The small molecule below binds the protein below.
Small molecule (SMILES): O=c1[nH]cnc2c1ncn2[C@@H]1O[C@H](COP(=O)(O)O)[C@@H](O)[C@H]1O

Sequence of chain 1.C:
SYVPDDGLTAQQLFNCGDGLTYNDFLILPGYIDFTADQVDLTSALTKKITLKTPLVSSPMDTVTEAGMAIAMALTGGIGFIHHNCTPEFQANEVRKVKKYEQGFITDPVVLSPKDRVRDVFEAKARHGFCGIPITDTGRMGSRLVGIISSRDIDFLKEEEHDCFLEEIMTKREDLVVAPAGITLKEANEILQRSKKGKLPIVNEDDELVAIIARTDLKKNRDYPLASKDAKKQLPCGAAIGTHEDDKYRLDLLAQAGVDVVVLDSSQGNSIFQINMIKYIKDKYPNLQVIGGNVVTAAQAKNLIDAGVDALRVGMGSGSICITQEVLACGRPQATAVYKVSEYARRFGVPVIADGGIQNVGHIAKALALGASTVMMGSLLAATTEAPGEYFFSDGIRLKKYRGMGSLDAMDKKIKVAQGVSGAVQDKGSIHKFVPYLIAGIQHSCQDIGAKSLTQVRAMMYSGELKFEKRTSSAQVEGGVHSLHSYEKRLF

Binding-site contacts:
Ligand atom O3' contacts residue ARG327 of chain 1.C at 3.3 Å (salt-bridge).
Ligand atom O2P contacts residue SER393 of chain 1.C at 3.1 Å (h-bond).
Ligand atom N1 contacts residue GLN446 of chain 1.C at 3.0 Å (h-bond).
Ligand atom O3P contacts residue GLY392 of chain 1.C at 2.7 Å (h-bond).
Ligand atom N7 contacts residue NAD1 of chain 1.T at 3.5 Å.
Ligand atom O5' contacts residue SER334 of chain 1.C at 3.7 Å.
Ligand atom C4 contacts residue ILE335 of chain 1.C at 3.5 Å (hydrophobic).
Ligand atom O3' contacts residue ASP369 of chain 1.C at 2.9 Å (salt-bridge).
Ligand atom O1P contacts residue GLY371 of chain 1.C at 3.2 Å (h-bond).
Ligand atom C3' contacts residue ASP369 of chain 1.C at 3.6 Å.
Ligand atom O1P contacts residue SER334 of chain 1.C at 2.9 Å (h-bond).
Ligand atom O1P contacts residue GLY333 of chain 1.C at 3.6 Å.
Ligand atom C6 contacts residue GLY420 of chain 1.C at 3.7 Å.
Ligand atom C2' contacts residue ARG327 of chain 1.C at 3.4 Å.
Ligand atom O5' contacts residue GLY333 of chain 1.C at 3.4 Å.
Ligand atom N7 contacts residue MET419 of chain 1.C at 3.3 Å (h-bond).
Ligand atom O6 contacts residue GLY447 of chain 1.C at 3.6 Å.
Ligand atom O6 contacts residue GLY420 of chain 1.C at 2.5 Å (h-bond).
Ligand atom N1 contacts residue CYS336 of chain 1.C at 3.0 Å (h-bond).
Ligand atom O2' contacts residue NAD1 of chain 1.T at 3.5 Å (h-bond).
Ligand atom O2' contacts residue ARG327 of chain 1.C at 3.1 Å (salt-bridge).
Ligand atom O2' contacts residue ASP369 of chain 1.C at 2.2 Å (salt-bridge).
Ligand atom C5 contacts residue ILE335 of chain 1.C at 3.5 Å (hydrophobic).
Ligand atom C2 contacts residue GLN446 of chain 1.C at 3.6 Å.
Ligand atom O3P contacts residue SER393 of chain 1.C at 3.7 Å.
Ligand atom O3' contacts residue MET390 of chain 1.C at 3.6 Å.
Ligand atom N3 contacts residue CYS336 of chain 1.C at 2.6 Å (h-bond).
Ligand atom O2P contacts residue SER334 of chain 1.C at 2.5 Å (h-bond).
Ligand atom O2P contacts residue TYR416 of chain 1.C at 2.8 Å (h-bond).
Ligand atom C2 contacts residue CYS336 of chain 1.C at 1.8 Å (hydrophobic).
Ligand atom C6 contacts residue NAD1 of chain 1.T at 3.6 Å.
Ligand atom O6 contacts residue GLY418 of chain 1.C at 3.6 Å.
Ligand atom O3' contacts residue SER73 of chain 1.C at 2.6 Å (h-bond).
Ligand atom C2' contacts residue ASP369 of chain 1.C at 3.4 Å.
Ligand atom O6 contacts residue MET419 of chain 1.C at 3.2 Å (h-bond).
Ligand atom P contacts residue SER334 of chain 1.C at 3.6 Å.
Ligand atom C5 contacts residue NAD1 of chain 1.T at 3.5 Å.
Ligand atom N3 contacts residue NAD1 of chain 1.T at 3.5 Å.
Ligand atom C4 contacts residue NAD1 of chain 1.T at 3.4 Å.
Ligand atom C3' contacts residue SER73 of chain 1.C at 3.3 Å.